Sequence of chain 1.C:
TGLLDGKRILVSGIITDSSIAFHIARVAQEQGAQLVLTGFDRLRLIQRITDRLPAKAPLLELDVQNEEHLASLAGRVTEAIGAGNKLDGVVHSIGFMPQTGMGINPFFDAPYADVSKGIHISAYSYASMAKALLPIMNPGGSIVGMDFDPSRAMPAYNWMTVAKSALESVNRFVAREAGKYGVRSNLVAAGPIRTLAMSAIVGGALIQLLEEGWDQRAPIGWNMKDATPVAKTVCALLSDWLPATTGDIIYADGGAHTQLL

The protein below binds the small molecule below.
Small molecule (SMILES): CCCCCCc1ccc(Oc2ccccc2[N+](=O)[O-])c(O)c1

Binding-site contacts:
Ligand atom O13 contacts residue TYR178 of chain 1.C at 2.6 Å (h-bond).
Ligand atom C15 contacts residue ALA218 of chain 1.C at 3.7 Å (hydrophobic).
Ligand atom N21 contacts residue GLY116 of chain 1.C at 3.3 Å (h-bond).
Ligand atom C18 contacts residue MET181 of chain 1.C at 3.5 Å (hydrophobic).
Ligand atom C19 contacts residue MET181 of chain 1.C at 3.5 Å (hydrophobic).
Ligand atom O23 contacts residue ALA218 of chain 1.C at 3.1 Å.
Ligand atom O22 contacts residue NAD1 of chain 1.I at 2.8 Å (h-bond).
Ligand atom C16 contacts residue ALA218 of chain 1.C at 3.8 Å (hydrophobic).
Ligand atom C05 contacts residue NAD1 of chain 1.I at 3.5 Å.
Ligand atom C16 contacts residue NAD1 of chain 1.I at 3.8 Å.
Ligand atom C18 contacts residue ILE222 of chain 1.C at 3.5 Å (hydrophobic).
Ligand atom C06 contacts residue NAD1 of chain 1.I at 3.2 Å.
Ligand atom C01 contacts residue NAD1 of chain 1.I at 3.2 Å.
Ligand atom O14 contacts residue NAD1 of chain 1.I at 3.4 Å (h-bond).
Ligand atom C04 contacts residue TYR178 of chain 1.C at 3.5 Å (hydrophobic).
Ligand atom C20 contacts residue VAL223 of chain 1.C at 3.8 Å (hydrophobic).
Ligand atom C18 contacts residue MET118 of chain 1.C at 3.7 Å (hydrophobic).
Ligand atom C02 contacts residue MET219 of chain 1.C at 3.6 Å (hydrophobic).
Ligand atom O23 contacts residue NAD1 of chain 1.I at 3.4 Å.
Ligand atom C17 contacts residue ILE222 of chain 1.C at 3.6 Å (hydrophobic).
Ligand atom O23 contacts residue GLY116 of chain 1.C at 3.0 Å (h-bond).
Ligand atom C19 contacts residue ILE222 of chain 1.C at 3.6 Å (hydrophobic).
Ligand atom C04 contacts residue NAD1 of chain 1.I at 3.4 Å.
Ligand atom C05 contacts residue TYR178 of chain 1.C at 3.4 Å (hydrophobic).
Ligand atom C15 contacts residue NAD1 of chain 1.I at 3.8 Å.
Ligand atom N21 contacts residue NAD1 of chain 1.I at 3.6 Å.
Ligand atom C07 contacts residue MET219 of chain 1.C at 3.7 Å (hydrophobic).
Ligand atom C07 contacts residue NAD1 of chain 1.I at 3.4 Å.
Ligand atom C19 contacts residue MET123 of chain 1.C at 3.5 Å (hydrophobic).
Ligand atom C17 contacts residue PHE117 of chain 1.C at 3.5 Å (hydrophobic).
Ligand atom C01 contacts residue MET219 of chain 1.C at 3.8 Å (hydrophobic).
Ligand atom C03 contacts residue NAD1 of chain 1.I at 3.6 Å.
Ligand atom C02 contacts residue NAD1 of chain 1.I at 3.6 Å.
Ligand atom O22 contacts residue GLY116 of chain 1.C at 3.3 Å.
Ligand atom N21 contacts residue ALA218 of chain 1.C at 3.6 Å.
Ligand atom O13 contacts residue NAD1 of chain 1.I at 2.6 Å (h-bond).
Ligand atom C17 contacts residue GLY116 of chain 1.C at 3.7 Å.
Ligand atom C08 contacts residue PHE169 of chain 1.C at 3.4 Å (hydrophobic).
Ligand atom O14 contacts residue ALA218 of chain 1.C at 3.4 Å.
Ligand atom C17 contacts residue MET181 of chain 1.C at 3.7 Å (hydrophobic).